The small molecule below binds the protein below.
Small molecule (SMILES): CCCCCCCCSCC(=O)C(F)(F)F

Sequence of chain 1.A:
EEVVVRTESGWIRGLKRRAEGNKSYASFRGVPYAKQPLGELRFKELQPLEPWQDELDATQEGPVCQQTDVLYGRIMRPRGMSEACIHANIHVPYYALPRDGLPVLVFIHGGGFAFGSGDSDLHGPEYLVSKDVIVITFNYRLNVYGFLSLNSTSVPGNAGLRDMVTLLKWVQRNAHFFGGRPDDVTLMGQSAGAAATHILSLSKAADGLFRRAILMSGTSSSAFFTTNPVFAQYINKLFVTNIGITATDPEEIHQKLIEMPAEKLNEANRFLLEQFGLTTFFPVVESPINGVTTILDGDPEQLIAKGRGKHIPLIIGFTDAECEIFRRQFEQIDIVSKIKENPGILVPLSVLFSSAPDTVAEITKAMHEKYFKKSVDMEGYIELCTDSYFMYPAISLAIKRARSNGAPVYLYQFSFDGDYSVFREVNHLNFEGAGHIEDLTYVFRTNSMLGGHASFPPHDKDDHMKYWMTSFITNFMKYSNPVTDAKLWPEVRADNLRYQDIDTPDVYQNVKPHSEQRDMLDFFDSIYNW

Binding-site contacts:
Ligand atom C4 contacts residue TYR402 of chain 1.A at 3.7 Å (hydrophobic).
Ligand atom C11 contacts residue GLY124 of chain 1.A at 3.6 Å.
Ligand atom F1 contacts residue GLY124 of chain 1.A at 3.0 Å.
Ligand atom C9 contacts residue ALA205 of chain 1.A at 3.8 Å (hydrophobic).
Ligand atom O1 contacts residue GLY123 of chain 1.A at 3.5 Å.
Ligand atom C8 contacts residue PHE237 of chain 1.A at 3.7 Å (hydrophobic).
Ligand atom F2 contacts residue LEU76 of chain 1.A at 3.6 Å.
Ligand atom F1 contacts residue TYR77 of chain 1.A at 2.9 Å.
Ligand atom F1 contacts residue GLN203 of chain 1.A at 3.5 Å.
Ligand atom C11 contacts residue SER204 of chain 1.A at 2.4 Å.
Ligand atom S1 contacts residue GLY125 of chain 1.A at 3.6 Å.
Ligand atom C10 contacts residue ALA205 of chain 1.A at 3.6 Å (hydrophobic).
Ligand atom C2 contacts residue TYR394 of chain 1.A at 3.4 Å (hydrophobic).
Ligand atom O1 contacts residue GLY124 of chain 1.A at 3.0 Å (h-bond).
Ligand atom C6 contacts residue PHE237 of chain 1.A at 3.9 Å (hydrophobic).
Ligand atom C9 contacts residue SER204 of chain 1.A at 2.4 Å.
Ligand atom F2 contacts residue HIS449 of chain 1.A at 3.3 Å.
Ligand atom F3 contacts residue LEU76 of chain 1.A at 3.8 Å.
Ligand atom S1 contacts residue PHE237 of chain 1.A at 3.7 Å.
Ligand atom C10 contacts residue SER204 of chain 1.A at 1.4 Å.
Ligand atom C10 contacts residue GLY124 of chain 1.A at 3.9 Å.
Ligand atom C3 contacts residue LEU291 of chain 1.A at 3.5 Å (hydrophobic).
Ligand atom C10 contacts residue HIS449 of chain 1.A at 3.5 Å.
Ligand atom F2 contacts residue SER204 of chain 1.A at 2.8 Å.
Ligand atom C5 contacts residue LEU291 of chain 1.A at 3.5 Å (hydrophobic).
Ligand atom F1 contacts residue LEU76 of chain 1.A at 3.9 Å.
Ligand atom C1 contacts residue ILE346 of chain 1.A at 3.8 Å (hydrophobic).
Ligand atom F1 contacts residue GLY123 of chain 1.A at 3.7 Å.
Ligand atom F3 contacts residue GLY125 of chain 1.A at 3.1 Å.
Ligand atom C2 contacts residue PHE343 of chain 1.A at 3.7 Å (hydrophobic).
Ligand atom C1 contacts residue PHE289 of chain 1.A at 3.7 Å (hydrophobic).
Ligand atom O1 contacts residue ALA205 of chain 1.A at 2.6 Å (h-bond).
Ligand atom F1 contacts residue SER204 of chain 1.A at 2.7 Å.
Ligand atom O1 contacts residue SER204 of chain 1.A at 2.3 Å (h-bond).
Ligand atom F3 contacts residue GLY124 of chain 1.A at 3.5 Å.
Ligand atom C7 contacts residue THR292 of chain 1.A at 3.8 Å.
Ligand atom O1 contacts residue GLY125 of chain 1.A at 3.2 Å (h-bond).
Ligand atom F2 contacts residue PHE339 of chain 1.A at 3.6 Å.
Ligand atom C9 contacts residue HIS449 of chain 1.A at 3.2 Å.
Ligand atom F3 contacts residue SER204 of chain 1.A at 3.6 Å.